Binding-site contacts:
Ligand atom C1 contacts residue ASN114 of chain 1.L at 1.5 Å.
Ligand atom O7 contacts residue ASN114 of chain 1.L at 3.4 Å (h-bond).
Ligand atom C8 contacts residue ASN114 of chain 1.L at 3.8 Å.
Ligand atom C2 contacts residue ASN114 of chain 1.L at 2.5 Å.
Ligand atom C8 contacts residue ASP113 of chain 1.L at 3.0 Å.
Ligand atom O5 contacts residue ASN114 of chain 1.L at 2.5 Å (h-bond).
Ligand atom O7 contacts residue ASP113 of chain 1.L at 4.0 Å.
Ligand atom O7 contacts residue SER109 of chain 1.L at 4.0 Å.
Ligand atom C5 contacts residue ASN114 of chain 1.L at 3.8 Å.
Ligand atom N2 contacts residue ASN114 of chain 1.L at 3.0 Å (h-bond).
Ligand atom C7 contacts residue ASP113 of chain 1.L at 3.9 Å.
Ligand atom C7 contacts residue ASN114 of chain 1.L at 3.4 Å.
Ligand atom C3 contacts residue ASN114 of chain 1.L at 3.9 Å.
Ligand atom C4 contacts residue ASN114 of chain 1.L at 4.4 Å.

Sequence of chain 1.L:
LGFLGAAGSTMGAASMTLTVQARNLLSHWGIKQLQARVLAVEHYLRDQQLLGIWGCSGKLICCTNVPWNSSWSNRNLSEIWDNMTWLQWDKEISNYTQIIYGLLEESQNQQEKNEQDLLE

This protein binds this small molecule.
Small molecule (SMILES): CC(=O)N[C@@H]1[C@@H](O)[C@H](O)[C@@H](CO)O[C@H]1O